Sequence of chain 1.E:
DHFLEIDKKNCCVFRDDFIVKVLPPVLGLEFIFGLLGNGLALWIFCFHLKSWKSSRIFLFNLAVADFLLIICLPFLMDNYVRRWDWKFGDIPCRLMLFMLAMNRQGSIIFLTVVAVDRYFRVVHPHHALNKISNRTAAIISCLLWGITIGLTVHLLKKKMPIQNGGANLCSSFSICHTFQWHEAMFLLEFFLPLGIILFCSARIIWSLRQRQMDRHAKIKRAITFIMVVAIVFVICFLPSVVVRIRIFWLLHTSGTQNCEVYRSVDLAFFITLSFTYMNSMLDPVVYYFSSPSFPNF

A protein and the small-molecule ligand that binds it are described below.
Small molecule (SMILES): O=C(O)c1cccnc1

Binding-site contacts:
Ligand atom C4 contacts residue TYR143 of chain 1.E at 3.6 Å (hydrophobic).
Ligand atom N contacts residue LEU160 of chain 1.E at 3.7 Å.
Ligand atom C6 contacts residue ARG167 of chain 1.E at 3.3 Å.
Ligand atom C1 contacts residue LEU160 of chain 1.E at 3.6 Å (hydrophobic).
Ligand atom C3 contacts residue TYR340 of chain 1.E at 3.6 Å (hydrophobic).
Ligand atom N contacts residue SER235 of chain 1.E at 3.4 Å (h-bond).
Ligand atom C3 contacts residue PHE333 of chain 1.E at 4.5 Å (hydrophobic).
Ligand atom C6 contacts residue TYR340 of chain 1.E at 3.8 Å (hydrophobic).
Ligand atom N contacts residue PHE236 of chain 1.E at 4.1 Å.
Ligand atom C2 contacts residue LEU336 of chain 1.E at 4.0 Å (hydrophobic).
Ligand atom C3 contacts residue LEU336 of chain 1.E at 4.1 Å (hydrophobic).
Ligand atom C3 contacts residue TYR143 of chain 1.E at 3.9 Å (hydrophobic).
Ligand atom C2 contacts residue PHE236 of chain 1.E at 4.1 Å (hydrophobic).
Ligand atom O2 contacts residue PHE236 of chain 1.E at 3.6 Å.
Ligand atom C5 contacts residue SER234 of chain 1.E at 3.7 Å.
Ligand atom C5 contacts residue PHE333 of chain 1.E at 3.9 Å (hydrophobic).
Ligand atom O1 contacts residue TYR340 of chain 1.E at 2.7 Å (h-bond).
Ligand atom C4 contacts residue LEU139 of chain 1.E at 3.8 Å (hydrophobic).
Ligand atom C2 contacts residue LEU163 of chain 1.E at 4.0 Å (hydrophobic).
Ligand atom C1 contacts residue SER235 of chain 1.E at 3.5 Å.
Ligand atom C2 contacts residue TYR340 of chain 1.E at 4.1 Å (hydrophobic).
Ligand atom C1 contacts residue PHE236 of chain 1.E at 3.6 Å (hydrophobic).
Ligand atom O1 contacts residue LEU336 of chain 1.E at 3.7 Å.
Ligand atom C5 contacts residue CYS233 of chain 1.E at 4.0 Å (hydrophobic).
Ligand atom O1 contacts residue LEU163 of chain 1.E at 3.1 Å.
Ligand atom O2 contacts residue LEU163 of chain 1.E at 3.9 Å.
Ligand atom C4 contacts residue PHE333 of chain 1.E at 3.9 Å (hydrophobic).
Ligand atom C3 contacts residue LEU139 of chain 1.E at 4.0 Å (hydrophobic).
Ligand atom C6 contacts residue LEU163 of chain 1.E at 3.4 Å (hydrophobic).
Ligand atom N contacts residue PHE333 of chain 1.E at 4.5 Å.
Ligand atom C6 contacts residue LEU336 of chain 1.E at 4.0 Å (hydrophobic).
Ligand atom C6 contacts residue PHE236 of chain 1.E at 4.0 Å (hydrophobic).
Ligand atom C3 contacts residue LEU163 of chain 1.E at 4.0 Å (hydrophobic).
Ligand atom O2 contacts residue ARG167 of chain 1.E at 2.7 Å (salt-bridge).
Ligand atom C5 contacts residue SER235 of chain 1.E at 4.2 Å.
Ligand atom N contacts residue SER234 of chain 1.E at 3.7 Å.
Ligand atom O1 contacts residue ARG167 of chain 1.E at 2.8 Å (salt-bridge).